Sequence of chain 4.C:
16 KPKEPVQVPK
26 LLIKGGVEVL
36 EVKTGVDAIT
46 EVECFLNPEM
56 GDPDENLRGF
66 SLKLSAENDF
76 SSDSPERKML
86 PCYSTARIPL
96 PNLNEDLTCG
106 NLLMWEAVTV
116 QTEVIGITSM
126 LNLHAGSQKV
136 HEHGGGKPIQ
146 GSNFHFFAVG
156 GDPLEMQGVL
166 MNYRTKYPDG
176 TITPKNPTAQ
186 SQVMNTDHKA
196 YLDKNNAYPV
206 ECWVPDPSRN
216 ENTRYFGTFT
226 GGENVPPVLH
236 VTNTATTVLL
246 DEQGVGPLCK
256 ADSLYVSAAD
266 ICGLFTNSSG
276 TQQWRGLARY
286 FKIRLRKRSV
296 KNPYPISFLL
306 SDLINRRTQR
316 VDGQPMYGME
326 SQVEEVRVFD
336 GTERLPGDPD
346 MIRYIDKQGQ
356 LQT

Sequence of chain 4.B:
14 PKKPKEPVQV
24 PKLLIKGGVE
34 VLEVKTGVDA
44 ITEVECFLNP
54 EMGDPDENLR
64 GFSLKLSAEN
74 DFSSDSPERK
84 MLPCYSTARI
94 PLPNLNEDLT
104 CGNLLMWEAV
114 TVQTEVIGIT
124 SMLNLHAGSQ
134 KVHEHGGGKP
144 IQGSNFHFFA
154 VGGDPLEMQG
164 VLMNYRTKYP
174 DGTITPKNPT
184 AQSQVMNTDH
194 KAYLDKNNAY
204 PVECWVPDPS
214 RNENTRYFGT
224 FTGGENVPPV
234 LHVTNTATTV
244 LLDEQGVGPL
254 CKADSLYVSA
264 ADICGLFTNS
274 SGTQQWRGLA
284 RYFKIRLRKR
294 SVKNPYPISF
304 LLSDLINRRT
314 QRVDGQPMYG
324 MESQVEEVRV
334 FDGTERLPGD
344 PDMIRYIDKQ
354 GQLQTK

Sequence of chain 4.D:
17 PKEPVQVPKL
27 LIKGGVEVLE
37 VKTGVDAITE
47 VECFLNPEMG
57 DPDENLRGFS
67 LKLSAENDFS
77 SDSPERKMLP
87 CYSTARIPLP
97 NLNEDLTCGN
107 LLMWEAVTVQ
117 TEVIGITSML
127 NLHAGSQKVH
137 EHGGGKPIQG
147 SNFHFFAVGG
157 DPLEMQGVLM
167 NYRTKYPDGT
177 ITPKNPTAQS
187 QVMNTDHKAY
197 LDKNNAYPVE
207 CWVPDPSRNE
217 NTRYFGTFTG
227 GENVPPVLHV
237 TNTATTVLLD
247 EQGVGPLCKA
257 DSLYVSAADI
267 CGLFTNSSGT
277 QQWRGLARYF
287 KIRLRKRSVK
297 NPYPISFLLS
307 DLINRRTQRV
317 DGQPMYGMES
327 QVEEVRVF

Binding-site contacts:
Ligand atom C1 contacts residue SER274 of chain 4.C at 4.1 Å.
Ligand atom O9 contacts residue LYS68 of chain 4.C at 2.9 Å (salt-bridge).
Ligand atom C11 contacts residue PHE75 of chain 4.D at 3.3 Å (hydrophobic).
Ligand atom O1B contacts residue LYS68 of chain 4.C at 3.9 Å.
Ligand atom C11 contacts residue GLN278 of chain 4.C at 3.5 Å.
Ligand atom C11 contacts residue THR276 of chain 4.C at 3.3 Å.
Ligand atom C9 contacts residue LYS68 of chain 4.C at 3.8 Å.
Ligand atom C11 contacts residue PHE270 of chain 4.C at 3.8 Å (hydrophobic).
Ligand atom C6 contacts residue LYS68 of chain 4.C at 4.2 Å.
Ligand atom C6 contacts residue ASN272 of chain 4.C at 3.7 Å.
Ligand atom O10 contacts residue PHE75 of chain 4.D at 3.8 Å.
Ligand atom C11 contacts residue PHE65 of chain 4.C at 3.4 Å (hydrophobic).
Ligand atom C11 contacts residue ASN272 of chain 4.C at 3.6 Å.
Ligand atom C10 contacts residue GLN278 of chain 4.C at 4.0 Å.
Ligand atom O9 contacts residue LEU67 of chain 4.C at 3.4 Å.
Ligand atom O1B contacts residue THR276 of chain 4.C at 3.5 Å (h-bond).
Ligand atom C10 contacts residue PHE75 of chain 4.D at 4.1 Å (hydrophobic).
Ligand atom C1 contacts residue ASN272 of chain 4.C at 4.1 Å.
Ligand atom C11 contacts residue HIS138 of chain 4.B at 3.1 Å.
Ligand atom O8 contacts residue THR276 of chain 4.C at 3.6 Å.
Ligand atom C5 contacts residue ASN272 of chain 4.C at 4.2 Å.
Ligand atom C1 contacts residue THR276 of chain 4.C at 3.2 Å.
Ligand atom C8 contacts residue GLN278 of chain 4.C at 3.6 Å.
Ligand atom O1A contacts residue ASN272 of chain 4.C at 3.6 Å (h-bond).
Ligand atom O7 contacts residue LEU62 of chain 4.C at 4.0 Å.
Ligand atom O8 contacts residue GLN278 of chain 4.C at 3.4 Å (h-bond).
Ligand atom C11 contacts residue SER274 of chain 4.C at 4.1 Å.
Ligand atom O1A contacts residue LYS68 of chain 4.C at 2.8 Å.
Ligand atom N5 contacts residue GLN278 of chain 4.C at 3.7 Å.
Ligand atom O8 contacts residue ASN272 of chain 4.C at 3.4 Å (h-bond).
Ligand atom C10 contacts residue ASN272 of chain 4.C at 3.9 Å.
Ligand atom C1 contacts residue LYS68 of chain 4.C at 3.6 Å.
Ligand atom O1B contacts residue SER274 of chain 4.C at 2.9 Å (h-bond).
Ligand atom C9 contacts residue LEU67 of chain 4.C at 4.1 Å (hydrophobic).
Ligand atom N5 contacts residue ASN272 of chain 4.C at 3.2 Å (h-bond).
Ligand atom C7 contacts residue GLN278 of chain 4.C at 3.8 Å.
Ligand atom O8 contacts residue LYS68 of chain 4.C at 3.4 Å.
Ligand atom O9 contacts residue GLN278 of chain 4.C at 3.9 Å.
Ligand atom C9 contacts residue GLN278 of chain 4.C at 3.1 Å.
Ligand atom O1A contacts residue THR276 of chain 4.C at 2.3 Å (h-bond).

This protein binds this small molecule.
Small molecule (SMILES): CC(=O)N[C@H]1[C@H]([C@H](O)[C@H](O)CO)O[C@@](O[C@H](CO)[C@@H](O)[C@@H]2O[C@@H](C(=O)O)C[C@H](O)[C@H]2NC(C)=O)(C(=O)O)C[C@@H]1O